Sequence of chain 2.G:
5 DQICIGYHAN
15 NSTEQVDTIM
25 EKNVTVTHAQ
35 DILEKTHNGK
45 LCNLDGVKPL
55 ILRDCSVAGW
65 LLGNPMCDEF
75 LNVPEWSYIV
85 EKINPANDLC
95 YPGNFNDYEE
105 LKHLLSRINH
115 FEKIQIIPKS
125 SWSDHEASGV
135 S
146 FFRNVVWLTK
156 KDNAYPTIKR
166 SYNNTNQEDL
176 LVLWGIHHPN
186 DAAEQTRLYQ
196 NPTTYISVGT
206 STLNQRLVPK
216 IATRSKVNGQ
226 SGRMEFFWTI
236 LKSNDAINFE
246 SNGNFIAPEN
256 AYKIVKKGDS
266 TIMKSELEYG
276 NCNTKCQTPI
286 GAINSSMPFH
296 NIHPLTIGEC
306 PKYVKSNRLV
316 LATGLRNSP

Binding-site contacts:
Ligand atom C4 contacts residue ASN239 of chain 2.G at 4.3 Å.
Ligand atom O4 contacts residue ASN239 of chain 2.G at 4.3 Å.
Ligand atom C4 contacts residue ASN168 of chain 2.G at 4.2 Å.
Ligand atom C3 contacts residue ASN239 of chain 2.G at 3.7 Å.
Ligand atom N2 contacts residue ASN239 of chain 2.G at 3.3 Å (h-bond).
Ligand atom O5 contacts residue ASN168 of chain 2.G at 2.3 Å (h-bond).
Ligand atom C7 contacts residue ALA241 of chain 2.G at 4.0 Å (hydrophobic).
Ligand atom N2 contacts residue ASN168 of chain 2.G at 3.0 Å (h-bond).
Ligand atom C7 contacts residue ASN239 of chain 2.G at 4.1 Å.
Ligand atom C8 contacts residue ASP240 of chain 2.G at 4.0 Å.
Ligand atom O7 contacts residue ASN168 of chain 2.G at 4.1 Å.
Ligand atom O3 contacts residue ASN239 of chain 2.G at 4.1 Å.
Ligand atom C5 contacts residue ASN168 of chain 2.G at 3.6 Å.
Ligand atom C1 contacts residue ASN239 of chain 2.G at 4.3 Å.
Ligand atom C7 contacts residue ASN168 of chain 2.G at 3.6 Å.
Ligand atom C8 contacts residue SER220 of chain 3.G at 3.7 Å.
Ligand atom C2 contacts residue ASN239 of chain 2.G at 4.2 Å.
Ligand atom C8 contacts residue ASN168 of chain 2.G at 4.0 Å.
Ligand atom C8 contacts residue ASN239 of chain 2.G at 3.9 Å.
Ligand atom C3 contacts residue ASN168 of chain 2.G at 3.9 Å.
Ligand atom C5 contacts residue ASN239 of chain 2.G at 4.0 Å.
Ligand atom C8 contacts residue ALA241 of chain 2.G at 3.4 Å (hydrophobic).
Ligand atom O5 contacts residue ASN239 of chain 2.G at 4.5 Å.
Ligand atom C2 contacts residue ASN168 of chain 2.G at 2.6 Å.
Ligand atom O7 contacts residue ALA241 of chain 2.G at 4.4 Å.
Ligand atom C1 contacts residue ASN168 of chain 2.G at 1.4 Å.

Sequence of chain 3.G:
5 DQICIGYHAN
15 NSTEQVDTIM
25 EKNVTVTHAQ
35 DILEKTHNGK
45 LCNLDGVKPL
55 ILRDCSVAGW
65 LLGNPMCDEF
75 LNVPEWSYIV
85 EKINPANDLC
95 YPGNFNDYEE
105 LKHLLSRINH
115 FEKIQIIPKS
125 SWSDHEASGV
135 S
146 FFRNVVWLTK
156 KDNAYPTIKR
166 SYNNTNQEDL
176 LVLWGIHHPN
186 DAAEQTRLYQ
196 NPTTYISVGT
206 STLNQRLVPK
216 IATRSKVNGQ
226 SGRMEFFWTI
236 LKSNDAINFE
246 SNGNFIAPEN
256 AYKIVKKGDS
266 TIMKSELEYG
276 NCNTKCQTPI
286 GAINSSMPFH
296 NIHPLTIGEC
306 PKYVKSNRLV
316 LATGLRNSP

The protein below binds the small molecule below.
Small molecule (SMILES): CC(=O)N[C@H]1[C@H](O[C@H]2[C@H](O)[C@@H](NC(C)=O)CO[C@@H]2CO)O[C@H](CO)[C@@H](O)[C@@H]1O